Sequence of chain 1.B:
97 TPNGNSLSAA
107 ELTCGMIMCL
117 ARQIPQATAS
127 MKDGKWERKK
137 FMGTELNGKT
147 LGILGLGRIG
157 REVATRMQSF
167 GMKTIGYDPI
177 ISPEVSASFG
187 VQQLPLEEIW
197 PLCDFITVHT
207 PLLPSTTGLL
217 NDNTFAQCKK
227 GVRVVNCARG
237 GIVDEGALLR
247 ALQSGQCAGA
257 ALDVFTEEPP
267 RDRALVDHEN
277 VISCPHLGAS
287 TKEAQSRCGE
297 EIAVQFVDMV

Binding-site contacts:
Ligand atom C29 contacts residue ILE155 of chain 1.B at 3.6 Å (hydrophobic).
Ligand atom C3 contacts residue THR212 of chain 1.B at 3.7 Å.
Ligand atom C17 contacts residue ASP174 of chain 1.B at 3.4 Å.
Ligand atom C4 contacts residue PRO175 of chain 1.B at 3.5 Å (hydrophobic).
Ligand atom C10 contacts residue PRO207 of chain 1.B at 3.8 Å (hydrophobic).
Ligand atom C10 contacts residue ILE176 of chain 1.B at 3.7 Å (hydrophobic).
Ligand atom O25 contacts residue ASP174 of chain 1.B at 2.7 Å (salt-bridge).
Ligand atom O31 contacts residue ALA234 of chain 1.B at 3.8 Å.
Ligand atom C20 contacts residue PRO207 of chain 1.B at 3.7 Å (hydrophobic).
Ligand atom C9 contacts residue THR206 of chain 1.B at 3.8 Å.
Ligand atom O11 contacts residue PRO207 of chain 1.B at 3.4 Å.
Ligand atom C14 contacts residue SER211 of chain 1.B at 3.7 Å.
Ligand atom CL2 contacts residue TYR173 of chain 1.B at 3.8 Å.
Ligand atom CL2 contacts residue LEU215 of chain 1.B at 3.6 Å.
Ligand atom C9 contacts residue ASP174 of chain 1.B at 3.4 Å.
Ligand atom O30 contacts residue HIS205 of chain 1.B at 3.1 Å (h-bond).
Ligand atom C27 contacts residue PRO207 of chain 1.B at 3.9 Å (hydrophobic).
Ligand atom N12 contacts residue ASP174 of chain 1.B at 3.2 Å (salt-bridge).
Ligand atom O25 contacts residue ILE177 of chain 1.B at 3.4 Å.
Ligand atom C19 contacts residue PRO207 of chain 1.B at 3.8 Å (hydrophobic).
Ligand atom C22 contacts residue PRO207 of chain 1.B at 3.7 Å (hydrophobic).
Ligand atom O30 contacts residue ILE155 of chain 1.B at 3.6 Å.
Ligand atom CL1 contacts residue GLY151 of chain 1.B at 3.6 Å.
Ligand atom O11 contacts residue ILE176 of chain 1.B at 3.8 Å.
Ligand atom C27 contacts residue THR206 of chain 1.B at 3.6 Å.
Ligand atom O31 contacts residue ILE155 of chain 1.B at 3.4 Å.
Ligand atom C4 contacts residue THR206 of chain 1.B at 3.8 Å.
Ligand atom CL1 contacts residue TYR173 of chain 1.B at 3.3 Å.
Ligand atom C5 contacts residue THR206 of chain 1.B at 3.8 Å.
Ligand atom C29 contacts residue HIS205 of chain 1.B at 3.4 Å.
Ligand atom CL1 contacts residue THR206 of chain 1.B at 3.5 Å.
Ligand atom C6 contacts residue PRO175 of chain 1.B at 3.9 Å (hydrophobic).
Ligand atom C20 contacts residue HIS205 of chain 1.B at 3.3 Å.
Ligand atom C21 contacts residue PRO207 of chain 1.B at 3.7 Å (hydrophobic).
Ligand atom N12 contacts residue ILE176 of chain 1.B at 3.7 Å.
Ligand atom C19 contacts residue HIS205 of chain 1.B at 3.8 Å.
Ligand atom O25 contacts residue ILE176 of chain 1.B at 3.3 Å.
Ligand atom C5 contacts residue PRO175 of chain 1.B at 3.5 Å (hydrophobic).
Ligand atom O31 contacts residue HIS205 of chain 1.B at 3.4 Å.
Ligand atom C27 contacts residue HIS205 of chain 1.B at 3.9 Å.

The protein below binds the small molecule below.
Small molecule (SMILES): Cc1cc2c(cc(C(=O)N[C@H](CO)c3ccc(S(=O)(=O)CC(=O)O)cc3)n2C)c(Cl)c1Cl